Binding-site contacts:
Ligand atom O contacts residue GLY152 of chain 1.A at 4.0 Å.
Ligand atom N2 contacts residue ASP185 of chain 1.A at 4.3 Å.
Ligand atom O2 contacts residue TYR115 of chain 1.A at 4.0 Å.
Ligand atom N3 contacts residue GLY152 of chain 1.A at 3.5 Å.
Ligand atom N2 contacts residue ALA114 of chain 1.A at 3.6 Å.
Ligand atom O contacts residue GLN151 of chain 1.A at 3.8 Å.
Ligand atom C17 contacts residue TYR115 of chain 1.A at 4.2 Å (hydrophobic).
Ligand atom N2 contacts residue TYR115 of chain 1.A at 3.6 Å.
Ligand atom C9 contacts residue ARG72 of chain 1.A at 4.3 Å.
Ligand atom C4 contacts residue ARG72 of chain 1.A at 4.4 Å.
Ligand atom C2 contacts residue ARG72 of chain 1.A at 3.9 Å.
Ligand atom C5 contacts residue ARG72 of chain 1.A at 3.9 Å.
Ligand atom C1 contacts residue ARG72 of chain 1.A at 3.3 Å.
Ligand atom C13 contacts residue TYR115 of chain 1.A at 3.8 Å (hydrophobic).
Ligand atom O1 contacts residue TYR115 of chain 1.A at 3.2 Å (h-bond).
Ligand atom C3 contacts residue ARG72 of chain 1.A at 4.4 Å.
Ligand atom O2 contacts residue PHE160 of chain 1.A at 4.1 Å.
Ligand atom C14 contacts residue GLN151 of chain 1.A at 3.3 Å.
Ligand atom C18 contacts residue GLY152 of chain 1.A at 4.1 Å.
Ligand atom N3 contacts residue GLN151 of chain 1.A at 4.5 Å.
Ligand atom C7 contacts residue ARG72 of chain 1.A at 3.5 Å.
Ligand atom C13 contacts residue GLN151 of chain 1.A at 3.2 Å.
Ligand atom C15 contacts residue TYR115 of chain 1.A at 3.8 Å (hydrophobic).
Ligand atom N1 contacts residue ARG72 of chain 1.A at 4.2 Å.
Ligand atom C16 contacts residue TYR115 of chain 1.A at 4.0 Å (hydrophobic).
Ligand atom O1 contacts residue ALA114 of chain 1.A at 3.0 Å.
Ligand atom N contacts residue ARG72 of chain 1.A at 3.4 Å (salt-bridge).
Ligand atom C12 contacts residue TYR115 of chain 1.A at 4.3 Å (hydrophobic).
Ligand atom C contacts residue ARG72 of chain 1.A at 4.2 Å.
Ligand atom C11 contacts residue GLN151 of chain 1.A at 4.4 Å.
Ligand atom O2 contacts residue ALA114 of chain 1.A at 3.4 Å.
Ligand atom C12 contacts residue GLN151 of chain 1.A at 4.5 Å.
Ligand atom O2 contacts residue ASP185 of chain 1.A at 3.4 Å.
Ligand atom C8 contacts residue ARG72 of chain 1.A at 3.5 Å.
Ligand atom O contacts residue TYR115 of chain 1.A at 3.8 Å.
Ligand atom C14 contacts residue TYR115 of chain 1.A at 3.6 Å (hydrophobic).
Ligand atom C6 contacts residue ARG72 of chain 1.A at 3.3 Å.

Sequence of chain 1.A:
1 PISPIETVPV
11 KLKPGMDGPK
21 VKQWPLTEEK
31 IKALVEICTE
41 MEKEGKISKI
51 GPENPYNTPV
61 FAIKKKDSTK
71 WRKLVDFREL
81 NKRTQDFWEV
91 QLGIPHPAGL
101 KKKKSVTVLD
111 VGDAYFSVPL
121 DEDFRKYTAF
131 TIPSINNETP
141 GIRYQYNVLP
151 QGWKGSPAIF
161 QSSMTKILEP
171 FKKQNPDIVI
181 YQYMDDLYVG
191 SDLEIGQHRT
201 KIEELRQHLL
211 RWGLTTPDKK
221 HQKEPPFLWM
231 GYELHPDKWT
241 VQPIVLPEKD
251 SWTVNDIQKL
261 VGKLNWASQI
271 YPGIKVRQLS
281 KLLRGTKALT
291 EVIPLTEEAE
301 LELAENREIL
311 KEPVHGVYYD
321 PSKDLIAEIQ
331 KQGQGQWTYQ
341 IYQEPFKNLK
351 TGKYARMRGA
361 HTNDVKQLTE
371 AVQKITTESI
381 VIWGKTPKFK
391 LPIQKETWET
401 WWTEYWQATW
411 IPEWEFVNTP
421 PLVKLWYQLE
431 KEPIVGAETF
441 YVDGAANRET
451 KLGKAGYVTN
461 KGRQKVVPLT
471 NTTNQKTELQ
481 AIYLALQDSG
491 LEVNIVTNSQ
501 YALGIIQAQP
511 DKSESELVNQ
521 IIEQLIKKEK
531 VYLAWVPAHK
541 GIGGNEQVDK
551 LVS

The protein below binds the small molecule below.
Small molecule (SMILES): Cn1c2ccccc2c2c1cc(C#N)c(=O)n2-c1ccc([N+](=O)[O-])cc1